Binding-site contacts:
Ligand atom N1 contacts residue LEU143 of chain 1.A at 3.7 Å.
Ligand atom OAT contacts residue LEU91 of chain 1.A at 3.6 Å.
Ligand atom NAQ contacts residue ALA42 of chain 1.A at 3.9 Å.
Ligand atom OAI contacts residue GLY153 of chain 1.A at 3.7 Å.
Ligand atom C6 contacts residue CYS92 of chain 1.A at 3.6 Å (hydrophobic).
Ligand atom C6 contacts residue GLU90 of chain 1.A at 3.2 Å.
Ligand atom N1 contacts residue CYS92 of chain 1.A at 2.9 Å (h-bond).
Ligand atom CAO contacts residue LEU157 of chain 1.A at 3.6 Å (hydrophobic).
Ligand atom NAH contacts residue CYS92 of chain 1.A at 3.1 Å (h-bond).
Ligand atom OAI contacts residue ASP154 of chain 1.A at 2.9 Å (salt-bridge).
Ligand atom CAW contacts residue ILE18 of chain 1.A at 3.5 Å (hydrophobic).
Ligand atom CAS contacts residue GLY95 of chain 1.A at 3.8 Å.
Ligand atom CBD contacts residue ILE18 of chain 1.A at 3.6 Å (hydrophobic).
Ligand atom CAP contacts residue LEU157 of chain 1.A at 3.6 Å (hydrophobic).
Ligand atom C4 contacts residue LEU143 of chain 1.A at 3.2 Å (hydrophobic).
Ligand atom C2 contacts residue CYS92 of chain 1.A at 3.9 Å (hydrophobic).
Ligand atom CAL contacts residue ILE18 of chain 1.A at 3.9 Å (hydrophobic).
Ligand atom C2 contacts residue LEU91 of chain 1.A at 3.8 Å (hydrophobic).
Ligand atom CAQ contacts residue VAL26 of chain 1.A at 3.8 Å (hydrophobic).
Ligand atom CBD contacts residue GLU96 of chain 1.A at 3.7 Å.
Ligand atom CAU contacts residue THR93 of chain 1.A at 3.9 Å.
Ligand atom CBF contacts residue GLU96 of chain 1.A at 3.8 Å.
Ligand atom C6 contacts residue LEU143 of chain 1.A at 3.4 Å (hydrophobic).
Ligand atom CAL contacts residue GLY95 of chain 1.A at 3.8 Å.
Ligand atom CAM contacts residue SER158 of chain 1.A at 3.1 Å.
Ligand atom CAU contacts residue GLN28 of chain 1.A at 2.9 Å.
Ligand atom OAI contacts residue LEU157 of chain 1.A at 3.7 Å.
Ligand atom CAM contacts residue ASN141 of chain 1.A at 3.7 Å.
Ligand atom NAH contacts residue LEU91 of chain 1.A at 3.7 Å.
Ligand atom CAJ contacts residue LEU157 of chain 1.A at 3.8 Å (hydrophobic).
Ligand atom CAY contacts residue GLY95 of chain 1.A at 3.9 Å.
Ligand atom CAM contacts residue ASP154 of chain 1.A at 3.7 Å.
Ligand atom NAE contacts residue LEU143 of chain 1.A at 3.7 Å.
Ligand atom NAQ contacts residue LEU143 of chain 1.A at 3.2 Å.
Ligand atom C2 contacts residue LEU143 of chain 1.A at 3.7 Å (hydrophobic).
Ligand atom C6 contacts residue ALA42 of chain 1.A at 3.9 Å (hydrophobic).
Ligand atom N3 contacts residue LEU143 of chain 1.A at 3.5 Å.
Ligand atom CAL contacts residue CYS92 of chain 1.A at 3.8 Å (hydrophobic).
Ligand atom OAT contacts residue CYS92 of chain 1.A at 3.3 Å (h-bond).
Ligand atom N1 contacts residue LEU91 of chain 1.A at 3.7 Å.

The protein below binds the small molecule below.
Small molecule (SMILES): CNC(=O)c1ccccc1Nc1ncnc(Nc2ccc(N3CCOCC3)cc2OC)n1

Sequence of chain 1.A:
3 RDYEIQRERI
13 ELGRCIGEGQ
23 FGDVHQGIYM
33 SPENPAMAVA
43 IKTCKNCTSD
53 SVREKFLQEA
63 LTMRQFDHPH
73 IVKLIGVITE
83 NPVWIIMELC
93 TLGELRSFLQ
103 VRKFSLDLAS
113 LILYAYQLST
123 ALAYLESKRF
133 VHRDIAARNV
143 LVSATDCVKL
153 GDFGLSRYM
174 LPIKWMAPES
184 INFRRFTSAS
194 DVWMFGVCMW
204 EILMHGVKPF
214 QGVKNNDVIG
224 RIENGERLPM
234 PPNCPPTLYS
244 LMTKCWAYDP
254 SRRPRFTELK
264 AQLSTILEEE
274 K